Sequence of chain 1.E:
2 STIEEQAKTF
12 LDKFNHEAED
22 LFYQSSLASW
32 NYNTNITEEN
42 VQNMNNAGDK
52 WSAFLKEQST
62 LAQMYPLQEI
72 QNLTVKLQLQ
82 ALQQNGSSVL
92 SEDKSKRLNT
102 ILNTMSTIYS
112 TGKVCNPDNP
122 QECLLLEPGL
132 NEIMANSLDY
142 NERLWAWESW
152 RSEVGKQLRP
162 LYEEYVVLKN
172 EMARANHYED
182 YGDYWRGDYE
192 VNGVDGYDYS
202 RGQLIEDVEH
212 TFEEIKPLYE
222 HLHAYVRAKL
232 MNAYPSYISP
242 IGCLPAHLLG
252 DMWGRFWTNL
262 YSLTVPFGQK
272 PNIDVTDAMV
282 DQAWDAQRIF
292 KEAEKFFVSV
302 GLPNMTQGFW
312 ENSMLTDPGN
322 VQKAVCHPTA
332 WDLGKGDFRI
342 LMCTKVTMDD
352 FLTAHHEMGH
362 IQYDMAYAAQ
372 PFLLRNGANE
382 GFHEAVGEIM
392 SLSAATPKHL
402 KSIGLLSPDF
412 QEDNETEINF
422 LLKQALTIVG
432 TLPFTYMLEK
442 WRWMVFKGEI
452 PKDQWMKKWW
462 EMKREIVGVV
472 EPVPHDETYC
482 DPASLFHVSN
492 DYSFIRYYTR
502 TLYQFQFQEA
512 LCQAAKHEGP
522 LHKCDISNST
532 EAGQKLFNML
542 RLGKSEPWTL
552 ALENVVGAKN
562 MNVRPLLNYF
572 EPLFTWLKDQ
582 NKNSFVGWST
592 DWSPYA

Binding-site contacts:
Ligand atom O5 contacts residue ASN415 of chain 1.E at 2.4 Å (h-bond).
Ligand atom N2 contacts residue GLU416 of chain 1.E at 4.3 Å.
Ligand atom C8 contacts residue PHE268 of chain 1.E at 3.7 Å (hydrophobic).
Ligand atom C7 contacts residue ASN415 of chain 1.E at 3.4 Å.
Ligand atom C3 contacts residue ASN415 of chain 1.E at 3.8 Å.
Ligand atom C8 contacts residue TRP577 of chain 1.E at 3.6 Å (hydrophobic).
Ligand atom C8 contacts residue GLU416 of chain 1.E at 4.3 Å.
Ligand atom N2 contacts residue ASN415 of chain 1.E at 2.9 Å (h-bond).
Ligand atom C8 contacts residue ASN415 of chain 1.E at 4.5 Å.
Ligand atom C1 contacts residue ASN415 of chain 1.E at 1.4 Å.
Ligand atom O7 contacts residue TRP577 of chain 1.E at 4.3 Å.
Ligand atom O7 contacts residue ASN415 of chain 1.E at 3.5 Å (h-bond).
Ligand atom C7 contacts residue TRP577 of chain 1.E at 4.4 Å (hydrophobic).
Ligand atom C4 contacts residue ASN415 of chain 1.E at 4.2 Å.
Ligand atom C5 contacts residue ASN415 of chain 1.E at 3.7 Å.
Ligand atom C2 contacts residue ASN415 of chain 1.E at 2.4 Å.
Ligand atom C8 contacts residue ILE419 of chain 1.E at 4.1 Å (hydrophobic).

A protein and the small-molecule ligand that binds it are described below.
Small molecule (SMILES): CC(=O)N[C@@H]1[C@@H](O)[C@H](O)[C@@H](CO)O[C@H]1O